Sequence of chain 1.A:
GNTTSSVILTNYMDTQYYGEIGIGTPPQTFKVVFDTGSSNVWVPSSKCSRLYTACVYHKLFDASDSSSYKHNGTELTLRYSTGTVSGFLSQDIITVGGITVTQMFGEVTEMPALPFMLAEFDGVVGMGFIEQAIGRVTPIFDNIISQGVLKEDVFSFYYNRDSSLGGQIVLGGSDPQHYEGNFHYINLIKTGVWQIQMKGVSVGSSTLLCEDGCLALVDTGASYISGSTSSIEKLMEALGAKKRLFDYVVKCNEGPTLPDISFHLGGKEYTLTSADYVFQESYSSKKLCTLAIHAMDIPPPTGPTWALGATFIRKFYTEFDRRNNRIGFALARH

Binding-site contacts:
Ligand atom N27 contacts residue ASP38 of chain 1.A at 2.8 Å (salt-bridge).
Ligand atom F2 contacts residue ASP125 of chain 1.A at 3.0 Å.
Ligand atom F1 contacts residue PHE124 of chain 1.A at 3.4 Å.
Ligand atom C21 contacts residue ASP38 of chain 1.A at 3.4 Å.
Ligand atom N27 contacts residue ASP226 of chain 1.A at 2.8 Å (salt-bridge).
Ligand atom C30 contacts residue ASP38 of chain 1.A at 2.9 Å.
Ligand atom O25 contacts residue TYR83 of chain 1.A at 3.5 Å.
Ligand atom CLR3 contacts residue PHE119 of chain 1.A at 3.4 Å.
Ligand atom C9 contacts residue PHE119 of chain 1.A at 3.7 Å (hydrophobic).
Ligand atom C13 contacts residue LEU81 of chain 1.A at 3.5 Å (hydrophobic).
Ligand atom C31 contacts residue PHE124 of chain 1.A at 3.6 Å (hydrophobic).
Ligand atom C24 contacts residue ASP38 of chain 1.A at 3.3 Å.
Ligand atom C6 contacts residue PHE119 of chain 1.A at 3.7 Å (hydrophobic).
Ligand atom F1 contacts residue VAL127 of chain 1.A at 3.4 Å.
Ligand atom C2 contacts residue ASP125 of chain 1.A at 3.0 Å.
Ligand atom C20 contacts residue ASP38 of chain 1.A at 3.7 Å.
Ligand atom CL11 contacts residue MET114 of chain 1.A at 3.7 Å.
Ligand atom C14 contacts residue LEU81 of chain 1.A at 3.6 Å (hydrophobic).
Ligand atom C19 contacts residue ASP38 of chain 1.A at 3.6 Å.
Ligand atom F2 contacts residue PRO47 of chain 1.A at 3.6 Å.
Ligand atom CLA contacts residue GLN19 of chain 1.A at 3.5 Å.
Ligand atom C7 contacts residue PHE124 of chain 1.A at 3.6 Å (hydrophobic).
Ligand atom C23 contacts residue ASP38 of chain 1.A at 3.6 Å.
Ligand atom C9 contacts residue PHE124 of chain 1.A at 3.5 Å (hydrophobic).
Ligand atom CLA contacts residue ALA122 of chain 1.A at 3.6 Å.
Ligand atom C24 contacts residue GLY40 of chain 1.A at 3.7 Å.
Ligand atom C23 contacts residue GLY228 of chain 1.A at 3.6 Å.
Ligand atom C23 contacts residue ASP226 of chain 1.A at 3.6 Å.
Ligand atom C37 contacts residue SER230 of chain 1.A at 3.5 Å.
Ligand atom C7 contacts residue ASP125 of chain 1.A at 3.5 Å.
Ligand atom F2 contacts residue MET114 of chain 1.A at 3.6 Å.
Ligand atom C contacts residue ASP226 of chain 1.A at 3.6 Å.
Ligand atom C4 contacts residue ASP125 of chain 1.A at 2.9 Å.
Ligand atom C30 contacts residue GLY228 of chain 1.A at 3.5 Å.
Ligand atom CL11 contacts residue VAL111 of chain 1.A at 3.6 Å.
Ligand atom C9 contacts residue ALA122 of chain 1.A at 3.7 Å (hydrophobic).
Ligand atom F2 contacts residue HIS61 of chain 1.A at 3.5 Å.
Ligand atom CA contacts residue ASP226 of chain 1.A at 3.4 Å.
Ligand atom C24 contacts residue ASP226 of chain 1.A at 3.4 Å.
Ligand atom CL11 contacts residue ASP125 of chain 1.A at 3.5 Å.

This protein binds this small molecule.
Small molecule (SMILES): O=C(C1=C(c2ccc(CCCOc3c(F)ccc(F)c3Cl)cc2)C[C@@H]2CNC[C@H]1N2)N(Cc1cccc(Cl)c1Cl)C1CC1